Binding-site contacts:
Ligand atom C1 contacts residue ASN324 of chain 1.G at 1.4 Å.
Ligand atom C5 contacts residue ASN324 of chain 1.G at 3.7 Å.
Ligand atom N2 contacts residue ASN324 of chain 1.G at 3.0 Å (h-bond).
Ligand atom O7 contacts residue ASN324 of chain 1.G at 3.6 Å.
Ligand atom C7 contacts residue ASN324 of chain 1.G at 3.5 Å.
Ligand atom C3 contacts residue ASN324 of chain 1.G at 3.8 Å.
Ligand atom C4 contacts residue ASN324 of chain 1.G at 4.2 Å.
Ligand atom C2 contacts residue ASN324 of chain 1.G at 2.5 Å.
Ligand atom O5 contacts residue ASN324 of chain 1.G at 2.4 Å (h-bond).

Sequence of chain 1.G:
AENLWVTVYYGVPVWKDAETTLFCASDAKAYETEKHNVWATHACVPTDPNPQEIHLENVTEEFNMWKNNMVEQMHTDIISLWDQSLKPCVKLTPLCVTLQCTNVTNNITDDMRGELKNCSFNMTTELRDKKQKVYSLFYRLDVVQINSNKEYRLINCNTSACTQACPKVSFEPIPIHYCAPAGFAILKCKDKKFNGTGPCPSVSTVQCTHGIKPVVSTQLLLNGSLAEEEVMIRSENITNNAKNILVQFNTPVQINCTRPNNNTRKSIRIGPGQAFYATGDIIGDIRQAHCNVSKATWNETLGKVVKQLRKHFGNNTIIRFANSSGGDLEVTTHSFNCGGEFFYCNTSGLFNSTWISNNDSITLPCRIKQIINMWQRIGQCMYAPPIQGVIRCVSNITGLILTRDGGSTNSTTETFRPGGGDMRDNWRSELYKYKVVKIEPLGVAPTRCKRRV

The small molecule below binds the protein below.
Small molecule (SMILES): CC(=O)N[C@@H]1[C@@H](O)[C@H](O)[C@@H](CO)O[C@H]1O